Sequence of chain 1.B:
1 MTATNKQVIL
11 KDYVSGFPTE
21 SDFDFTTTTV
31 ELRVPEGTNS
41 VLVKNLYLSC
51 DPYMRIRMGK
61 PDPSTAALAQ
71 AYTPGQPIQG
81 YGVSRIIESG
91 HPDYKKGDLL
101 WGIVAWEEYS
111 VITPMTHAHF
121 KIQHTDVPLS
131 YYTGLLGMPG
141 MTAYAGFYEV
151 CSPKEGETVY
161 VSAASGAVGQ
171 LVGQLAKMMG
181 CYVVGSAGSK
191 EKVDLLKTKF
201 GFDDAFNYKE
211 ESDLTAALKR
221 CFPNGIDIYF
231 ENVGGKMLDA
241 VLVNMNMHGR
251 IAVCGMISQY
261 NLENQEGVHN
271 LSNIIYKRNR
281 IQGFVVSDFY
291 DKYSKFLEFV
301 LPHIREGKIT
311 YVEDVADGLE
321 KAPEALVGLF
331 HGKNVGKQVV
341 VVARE

Binding-site contacts:
Ligand atom C1 contacts residue TYR260 of chain 1.A at 3.7 Å (hydrophobic).
Ligand atom C5' contacts residue GLN70 of chain 1.A at 4.5 Å.
Ligand atom C2' contacts residue VAL286 of chain 1.A at 3.8 Å (hydrophobic).
Ligand atom C2' contacts residue MET138 of chain 1.A at 4.5 Å (hydrophobic).
Ligand atom O4' contacts residue TYR53 of chain 1.A at 4.3 Å.
Ligand atom C6' contacts residue TYR53 of chain 1.A at 3.5 Å (hydrophobic).
Ligand atom C3 contacts residue TYR53 of chain 1.A at 4.2 Å (hydrophobic).
Ligand atom C4' contacts residue TYR53 of chain 1.A at 4.4 Å (hydrophobic).
Ligand atom O1 contacts residue TYR260 of chain 1.A at 3.0 Å (h-bond).
Ligand atom O4' contacts residue TYR81 of chain 1.A at 3.2 Å (h-bond).
Ligand atom O4' contacts residue SER287 of chain 1.A at 4.5 Å.
Ligand atom C2 contacts residue NAP1 of chain 1.C at 4.3 Å.
Ligand atom C1' contacts residue TYR53 of chain 1.A at 4.2 Å (hydrophobic).
Ligand atom C3' contacts residue SER287 of chain 1.A at 4.0 Å.
Ligand atom O1 contacts residue NAP1 of chain 1.C at 3.7 Å.
Ligand atom C1 contacts residue CYS254 of chain 1.A at 4.3 Å (hydrophobic).
Ligand atom O1 contacts residue ILE275 of chain 1.B at 4.1 Å.
Ligand atom C5' contacts residue TYR53 of chain 1.A at 3.5 Å (hydrophobic).
Ligand atom C2' contacts residue NAP1 of chain 1.C at 3.8 Å.
Ligand atom C3' contacts residue MET138 of chain 1.A at 4.4 Å (hydrophobic).
Ligand atom C1' contacts residue NAP1 of chain 1.C at 4.3 Å.
Ligand atom C3 contacts residue NAP1 of chain 1.C at 3.5 Å.
Ligand atom C4' contacts residue TYR81 of chain 1.A at 4.3 Å (hydrophobic).
Ligand atom C1 contacts residue ILE275 of chain 1.B at 4.0 Å (hydrophobic).
Ligand atom C1 contacts residue NAP1 of chain 1.C at 3.7 Å.
Ligand atom C3' contacts residue VAL286 of chain 1.A at 3.8 Å (hydrophobic).
Ligand atom C2 contacts residue TYR53 of chain 1.A at 3.7 Å (hydrophobic).

Sequence of chain 1.A:
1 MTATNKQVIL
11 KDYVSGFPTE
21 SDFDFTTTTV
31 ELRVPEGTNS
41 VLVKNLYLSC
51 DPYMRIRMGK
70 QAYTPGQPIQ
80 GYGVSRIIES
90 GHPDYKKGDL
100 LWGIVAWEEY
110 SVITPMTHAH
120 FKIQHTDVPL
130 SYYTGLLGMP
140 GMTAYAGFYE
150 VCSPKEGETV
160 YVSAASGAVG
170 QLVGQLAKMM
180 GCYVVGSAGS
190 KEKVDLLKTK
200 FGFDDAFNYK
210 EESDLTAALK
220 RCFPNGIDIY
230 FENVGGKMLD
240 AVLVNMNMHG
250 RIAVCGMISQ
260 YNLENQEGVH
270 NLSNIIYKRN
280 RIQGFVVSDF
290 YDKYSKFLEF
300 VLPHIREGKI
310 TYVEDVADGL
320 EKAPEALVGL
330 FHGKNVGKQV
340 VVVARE

This small molecule binds to this protein.
Small molecule (SMILES): O=C(O)/C=C/c1ccc(O)cc1